Sequence of chain 1.A:
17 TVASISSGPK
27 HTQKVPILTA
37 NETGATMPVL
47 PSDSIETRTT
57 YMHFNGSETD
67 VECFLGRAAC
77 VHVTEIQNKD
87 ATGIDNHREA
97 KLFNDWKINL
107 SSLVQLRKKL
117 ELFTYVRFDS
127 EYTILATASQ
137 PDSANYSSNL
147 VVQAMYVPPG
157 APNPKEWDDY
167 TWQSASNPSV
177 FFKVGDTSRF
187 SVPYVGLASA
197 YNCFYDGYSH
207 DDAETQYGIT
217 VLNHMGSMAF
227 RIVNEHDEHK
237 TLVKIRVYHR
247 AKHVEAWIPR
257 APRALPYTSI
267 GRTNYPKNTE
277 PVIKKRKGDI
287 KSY

Sequence of chain 2.C:
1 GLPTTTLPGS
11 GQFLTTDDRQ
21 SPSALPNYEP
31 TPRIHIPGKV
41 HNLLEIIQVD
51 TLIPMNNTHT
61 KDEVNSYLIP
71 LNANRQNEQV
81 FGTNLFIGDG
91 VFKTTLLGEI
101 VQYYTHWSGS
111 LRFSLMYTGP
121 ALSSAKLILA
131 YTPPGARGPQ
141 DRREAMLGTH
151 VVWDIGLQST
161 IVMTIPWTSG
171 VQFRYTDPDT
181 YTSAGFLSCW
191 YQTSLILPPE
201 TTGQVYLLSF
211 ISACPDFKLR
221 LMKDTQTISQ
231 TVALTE

The small molecule below binds the protein below.
Small molecule (SMILES): Cc1cc(CCCCCOc2ccc(C3=N[C@@H](C)CO3)cc2)on1

Binding-site contacts:
Ligand atom C4C contacts residue TYR197 of chain 1.A at 4.0 Å (hydrophobic).
Ligand atom C3 contacts residue ASN219 of chain 1.A at 3.9 Å.
Ligand atom C4B contacts residue PHE186 of chain 1.A at 3.9 Å (hydrophobic).
Ligand atom CM1 contacts residue SER175 of chain 1.A at 3.9 Å.
Ligand atom C5B contacts residue MET224 of chain 1.A at 3.2 Å (hydrophobic).
Ligand atom C4B contacts residue TYR152 of chain 1.A at 4.0 Å (hydrophobic).
Ligand atom O1B contacts residue TYR128 of chain 1.A at 3.4 Å (h-bond).
Ligand atom CM1 contacts residue VAL176 of chain 1.A at 3.4 Å (hydrophobic).
Ligand atom O1 contacts residue ASN219 of chain 1.A at 3.9 Å.
Ligand atom CM1 contacts residue LEU14 of chain 2.C at 3.3 Å (hydrophobic).
Ligand atom C1B contacts residue ILE104 of chain 1.A at 4.0 Å (hydrophobic).
Ligand atom C3B contacts residue VAL188 of chain 1.A at 3.5 Å (hydrophobic).
Ligand atom C4 contacts residue LEU106 of chain 1.A at 3.6 Å (hydrophobic).
Ligand atom C4C contacts residue VAL191 of chain 1.A at 3.3 Å (hydrophobic).
Ligand atom C1B contacts residue TYR128 of chain 1.A at 3.7 Å (hydrophobic).
Ligand atom C4 contacts residue TYR197 of chain 1.A at 3.9 Å (hydrophobic).
Ligand atom C2B contacts residue VAL188 of chain 1.A at 3.3 Å (hydrophobic).
Ligand atom C2C contacts residue TYR197 of chain 1.A at 3.8 Å (hydrophobic).
Ligand atom O1A contacts residue PHE186 of chain 1.A at 3.2 Å.
Ligand atom C4 contacts residue PHE124 of chain 1.A at 3.9 Å (hydrophobic).
Ligand atom C5C contacts residue VAL191 of chain 1.A at 3.7 Å (hydrophobic).
Ligand atom C5 contacts residue LEU106 of chain 1.A at 3.8 Å (hydrophobic).
Ligand atom C2A contacts residue PHE186 of chain 1.A at 3.6 Å (hydrophobic).
Ligand atom N3A contacts residue TYR152 of chain 1.A at 3.6 Å.
Ligand atom C4A contacts residue PRO174 of chain 1.A at 3.4 Å (hydrophobic).
Ligand atom C6B contacts residue ILE104 of chain 1.A at 3.6 Å (hydrophobic).
Ligand atom C1C contacts residue LEU106 of chain 1.A at 3.6 Å (hydrophobic).
Ligand atom C6B contacts residue MET224 of chain 1.A at 3.6 Å (hydrophobic).
Ligand atom C2A contacts residue TYR152 of chain 1.A at 3.8 Å (hydrophobic).
Ligand atom C5A contacts residue PHE186 of chain 1.A at 3.7 Å (hydrophobic).
Ligand atom C3B contacts residue TYR152 of chain 1.A at 3.6 Å (hydrophobic).
Ligand atom C5B contacts residue PHE186 of chain 1.A at 3.9 Å (hydrophobic).
Ligand atom C1B contacts residue VAL188 of chain 1.A at 3.7 Å (hydrophobic).
Ligand atom CM1 contacts residue PRO174 of chain 1.A at 3.8 Å (hydrophobic).
Ligand atom N3A contacts residue ALA24 of chain 1.C at 3.9 Å.
Ligand atom N3A contacts residue PRO174 of chain 1.A at 3.9 Å.
Ligand atom C5A contacts residue VAL176 of chain 1.A at 3.8 Å (hydrophobic).
Ligand atom C6B contacts residue TYR128 of chain 1.A at 3.4 Å (hydrophobic).
Ligand atom N2 contacts residue ASN219 of chain 1.A at 3.0 Å (h-bond).
Ligand atom C3C contacts residue TYR128 of chain 1.A at 3.3 Å (hydrophobic).

Sequence of chain 1.C:
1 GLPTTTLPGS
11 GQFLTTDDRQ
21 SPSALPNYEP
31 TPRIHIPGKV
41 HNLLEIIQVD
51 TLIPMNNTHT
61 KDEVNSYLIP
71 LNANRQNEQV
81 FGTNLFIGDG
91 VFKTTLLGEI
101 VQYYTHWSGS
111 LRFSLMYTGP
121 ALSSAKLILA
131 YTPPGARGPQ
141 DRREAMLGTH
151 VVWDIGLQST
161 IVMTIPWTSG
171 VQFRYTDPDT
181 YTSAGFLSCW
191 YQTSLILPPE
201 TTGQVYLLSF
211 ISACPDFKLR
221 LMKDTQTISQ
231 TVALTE